Sequence of chain 1.D:
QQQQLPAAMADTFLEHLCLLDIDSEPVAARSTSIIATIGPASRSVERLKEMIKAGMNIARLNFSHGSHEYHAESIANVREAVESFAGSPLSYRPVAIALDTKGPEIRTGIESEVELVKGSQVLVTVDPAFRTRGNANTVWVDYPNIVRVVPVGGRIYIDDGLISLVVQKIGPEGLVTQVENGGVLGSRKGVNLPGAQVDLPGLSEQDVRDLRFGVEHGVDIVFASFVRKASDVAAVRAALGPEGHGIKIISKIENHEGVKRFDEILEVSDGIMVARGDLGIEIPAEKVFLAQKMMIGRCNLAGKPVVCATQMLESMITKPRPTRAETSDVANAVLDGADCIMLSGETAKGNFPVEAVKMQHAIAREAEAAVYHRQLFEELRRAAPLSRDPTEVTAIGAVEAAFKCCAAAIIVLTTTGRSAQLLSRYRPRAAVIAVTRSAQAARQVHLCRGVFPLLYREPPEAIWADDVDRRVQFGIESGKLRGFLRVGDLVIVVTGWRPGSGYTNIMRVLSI

This protein binds this small molecule.
Small molecule (SMILES): O=P(O)(O)OC[C@H]1O[C@](O)(COP(=O)(O)O)[C@@H](O)[C@@H]1O

Binding-site contacts:
Ligand atom O5P contacts residue GLY517 of chain 1.D at 3.0 Å (h-bond).
Ligand atom O3P contacts residue PRO514 of chain 1.D at 3.6 Å.
Ligand atom O4 contacts residue ARG513 of chain 1.D at 3.9 Å.
Ligand atom O6P contacts residue THR429 of chain 1.D at 2.9 Å (h-bond).
Ligand atom C4 contacts residue GLY515 of chain 1.D at 3.3 Å.
Ligand atom O4 contacts residue TYR518 of chain 1.D at 3.1 Å (h-bond).
Ligand atom O6 contacts residue SER516 of chain 1.D at 3.3 Å.
Ligand atom O5 contacts residue LEU428 of chain 1.D at 3.9 Å.
Ligand atom O4 contacts residue SER516 of chain 1.D at 3.6 Å.
Ligand atom O2 contacts residue LEU428 of chain 1.D at 3.6 Å.
Ligand atom O4P contacts residue THR431 of chain 1.D at 2.7 Å (h-bond).
Ligand atom O6P contacts residue SER434 of chain 1.D at 2.5 Å (h-bond).
Ligand atom O6 contacts residue THR430 of chain 1.D at 3.8 Å.
Ligand atom P2 contacts residue THR429 of chain 1.D at 3.8 Å.
Ligand atom O4 contacts residue GLY515 of chain 1.D at 2.4 Å (h-bond).
Ligand atom C5 contacts residue GLY515 of chain 1.D at 3.5 Å.
Ligand atom O4 contacts residue THR519 of chain 1.D at 3.8 Å.
Ligand atom C3 contacts residue GLY515 of chain 1.D at 3.6 Å.
Ligand atom O1P contacts residue ARG486 of chain 1.D at 2.6 Å (salt-bridge).
Ligand atom O1P contacts residue TRP479 of chain 1.D at 2.8 Å (h-bond).
Ligand atom O4 contacts residue GLY517 of chain 1.D at 3.6 Å.
Ligand atom O4P contacts residue SER516 of chain 1.D at 3.2 Å.
Ligand atom P2 contacts residue SER434 of chain 1.D at 3.8 Å.
Ligand atom O3 contacts residue GLY511 of chain 1.D at 2.9 Å.
Ligand atom O6P contacts residue THR430 of chain 1.D at 3.8 Å.
Ligand atom O3 contacts residue ARG513 of chain 1.D at 3.1 Å (salt-bridge).
Ligand atom O4P contacts residue THR430 of chain 1.D at 3.0 Å (h-bond).
Ligand atom O2 contacts residue GLY511 of chain 1.D at 3.6 Å.
Ligand atom C6 contacts residue THR519 of chain 1.D at 3.5 Å.
Ligand atom O3P contacts residue GLY515 of chain 1.D at 3.0 Å (h-bond).
Ligand atom O5P contacts residue SER516 of chain 1.D at 3.4 Å.
Ligand atom C6 contacts residue LEU428 of chain 1.D at 3.8 Å (hydrophobic).
Ligand atom P2 contacts residue SER516 of chain 1.D at 3.6 Å.
Ligand atom C6 contacts residue SER434 of chain 1.D at 3.7 Å.
Ligand atom P1 contacts residue ARG486 of chain 1.D at 3.5 Å.
Ligand atom P2 contacts residue THR430 of chain 1.D at 3.7 Å.
Ligand atom C3 contacts residue ARG513 of chain 1.D at 3.4 Å.
Ligand atom O2P contacts residue ARG486 of chain 1.D at 2.5 Å (salt-bridge).
Ligand atom O4P contacts residue THR429 of chain 1.D at 3.6 Å.
Ligand atom O6 contacts residue GLY517 of chain 1.D at 3.5 Å (h-bond).